This protein binds this small molecule.
Small molecule (SMILES): CC(=O)N[C@H]1[C@H](O[C@H]2[C@H](O)[C@@H](NC(C)=O)CO[C@@H]2CO)O[C@H](CO)[C@@H](OC2O[C@H](CO)[C@@H](O)[C@H](O)[C@@H]2O)[C@@H]1O

Binding-site contacts:
Ligand atom C6 contacts residue EDO1 of chain 1.IA at 3.7 Å.
Ligand atom C4 contacts residue ASN175 of chain 1.B at 4.2 Å.
Ligand atom O5 contacts residue VAL198 of chain 1.B at 3.8 Å.
Ligand atom C8 contacts residue VAL149 of chain 1.B at 3.6 Å (hydrophobic).
Ligand atom C7 contacts residue ASN175 of chain 1.B at 3.3 Å.
Ligand atom O7 contacts residue SER151 of chain 1.B at 2.9 Å (h-bond).
Ligand atom O5 contacts residue ASN175 of chain 1.B at 2.3 Å (h-bond).
Ligand atom C6 contacts residue VAL198 of chain 1.B at 3.8 Å (hydrophobic).
Ligand atom C1 contacts residue VAL198 of chain 1.B at 4.4 Å (hydrophobic).
Ligand atom C8 contacts residue ASP127 of chain 1.B at 3.6 Å.
Ligand atom C1 contacts residue TRP200 of chain 1.B at 4.1 Å (hydrophobic).
Ligand atom C5 contacts residue TRP200 of chain 1.B at 4.3 Å (hydrophobic).
Ligand atom C6 contacts residue TRP200 of chain 1.B at 4.1 Å (hydrophobic).
Ligand atom N2 contacts residue MET173 of chain 1.B at 4.0 Å.
Ligand atom C1 contacts residue MET173 of chain 1.B at 3.9 Å (hydrophobic).
Ligand atom O7 contacts residue MET173 of chain 1.B at 4.3 Å.
Ligand atom C3 contacts residue ASN175 of chain 1.B at 3.8 Å.
Ligand atom N2 contacts residue ASN175 of chain 1.B at 3.0 Å (h-bond).
Ligand atom C1 contacts residue ASN175 of chain 1.B at 1.4 Å.
Ligand atom O7 contacts residue THR129 of chain 1.B at 4.2 Å.
Ligand atom C8 contacts residue VAL198 of chain 1.B at 4.0 Å (hydrophobic).
Ligand atom C8 contacts residue GLN246 of chain 1.B at 4.4 Å.
Ligand atom O6 contacts residue EDO1 of chain 1.IA at 3.3 Å.
Ligand atom C8 contacts residue SER151 of chain 1.B at 3.8 Å.
Ligand atom C8 contacts residue HIS125 of chain 1.B at 3.7 Å.
Ligand atom C7 contacts residue VAL149 of chain 1.B at 4.4 Å (hydrophobic).
Ligand atom C7 contacts residue SER151 of chain 1.B at 3.7 Å.
Ligand atom O6 contacts residue TRP200 of chain 1.B at 3.5 Å.
Ligand atom O7 contacts residue ASN175 of chain 1.B at 3.2 Å (h-bond).
Ligand atom C3 contacts residue MET173 of chain 1.B at 3.9 Å (hydrophobic).
Ligand atom C5 contacts residue ASN175 of chain 1.B at 3.6 Å.
Ligand atom C2 contacts residue MET173 of chain 1.B at 4.2 Å (hydrophobic).
Ligand atom O5 contacts residue TRP200 of chain 1.B at 3.3 Å.
Ligand atom O7 contacts residue VAL198 of chain 1.B at 4.2 Å.
Ligand atom C2 contacts residue ASN175 of chain 1.B at 2.4 Å.
Ligand atom C5 contacts residue VAL198 of chain 1.B at 3.7 Å (hydrophobic).
Ligand atom O7 contacts residue ASP127 of chain 1.B at 4.2 Å.
Ligand atom C7 contacts residue VAL198 of chain 1.B at 4.4 Å (hydrophobic).
Ligand atom C6 contacts residue ASP222 of chain 1.B at 3.9 Å.
Ligand atom C8 contacts residue ASP222 of chain 1.B at 3.8 Å.

Sequence of chain 1.B:
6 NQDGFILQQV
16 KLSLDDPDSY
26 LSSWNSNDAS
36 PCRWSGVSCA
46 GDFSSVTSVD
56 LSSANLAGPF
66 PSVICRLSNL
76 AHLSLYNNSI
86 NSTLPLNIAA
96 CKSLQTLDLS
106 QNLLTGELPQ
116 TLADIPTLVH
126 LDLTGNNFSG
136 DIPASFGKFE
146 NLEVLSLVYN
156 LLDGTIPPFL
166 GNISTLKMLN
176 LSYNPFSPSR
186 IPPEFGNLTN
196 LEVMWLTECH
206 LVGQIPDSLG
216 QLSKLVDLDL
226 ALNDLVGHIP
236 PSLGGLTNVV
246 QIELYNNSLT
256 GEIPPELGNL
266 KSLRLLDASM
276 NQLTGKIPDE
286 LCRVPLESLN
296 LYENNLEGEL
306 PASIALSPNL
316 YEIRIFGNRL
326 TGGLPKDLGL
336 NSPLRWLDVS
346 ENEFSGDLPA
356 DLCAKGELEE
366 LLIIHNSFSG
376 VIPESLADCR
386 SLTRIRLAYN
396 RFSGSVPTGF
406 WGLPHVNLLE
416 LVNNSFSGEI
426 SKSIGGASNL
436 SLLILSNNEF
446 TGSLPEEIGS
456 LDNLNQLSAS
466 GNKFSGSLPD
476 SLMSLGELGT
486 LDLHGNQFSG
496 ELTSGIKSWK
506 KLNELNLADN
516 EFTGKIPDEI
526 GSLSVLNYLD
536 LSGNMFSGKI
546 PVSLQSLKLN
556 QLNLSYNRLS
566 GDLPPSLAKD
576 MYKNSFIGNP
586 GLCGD